Sequence of chain 1.V:
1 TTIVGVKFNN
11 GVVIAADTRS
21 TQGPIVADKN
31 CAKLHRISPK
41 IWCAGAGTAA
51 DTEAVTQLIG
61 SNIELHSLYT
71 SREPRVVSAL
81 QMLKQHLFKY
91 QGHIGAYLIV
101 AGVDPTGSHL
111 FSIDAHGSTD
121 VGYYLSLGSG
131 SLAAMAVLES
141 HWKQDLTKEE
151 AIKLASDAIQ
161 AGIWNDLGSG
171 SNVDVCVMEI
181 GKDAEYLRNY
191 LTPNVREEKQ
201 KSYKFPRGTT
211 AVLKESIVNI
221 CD

Sequence of chain 1.W:
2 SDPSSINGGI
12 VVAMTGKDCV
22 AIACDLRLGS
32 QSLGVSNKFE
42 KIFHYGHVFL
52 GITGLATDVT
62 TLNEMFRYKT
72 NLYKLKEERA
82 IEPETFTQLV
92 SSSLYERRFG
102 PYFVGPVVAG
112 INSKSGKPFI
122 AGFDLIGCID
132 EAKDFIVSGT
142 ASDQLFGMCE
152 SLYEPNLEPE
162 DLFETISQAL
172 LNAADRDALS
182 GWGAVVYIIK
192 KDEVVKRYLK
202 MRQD

The protein below binds the small molecule below.
Small molecule (SMILES): CC(=O)N[C@@H](CC(C)C)C(=O)N[C@@H](C)C(=O)N[C@@H](CCC(=O)O)[C@@H](O)[C@H](C)CO

Binding-site contacts:
Ligand atom CB contacts residue GLY47 of chain 1.V at 3.7 Å.
Ligand atom CG contacts residue THR1 of chain 1.V at 3.7 Å.
Ligand atom CD2 contacts residue ALA27 of chain 1.V at 3.5 Å (hydrophobic).
Ligand atom O contacts residue ALA49 of chain 1.V at 3.1 Å (h-bond).
Ligand atom C contacts residue GLN22 of chain 1.V at 3.7 Å.
Ligand atom O contacts residue THR21 of chain 1.V at 3.6 Å.
Ligand atom CB contacts residue THR1 of chain 1.V at 2.7 Å.
Ligand atom O contacts residue THR1 of chain 1.V at 3.6 Å.
Ligand atom N contacts residue THR1 of chain 1.V at 3.6 Å.
Ligand atom C contacts residue THR21 of chain 1.V at 3.7 Å.
Ligand atom N contacts residue THR21 of chain 1.V at 2.9 Å (h-bond).
Ligand atom C2 contacts residue THR1 of chain 1.V at 1.5 Å.
Ligand atom OE2 contacts residue ALA49 of chain 1.V at 3.5 Å.
Ligand atom C3 contacts residue ARG19 of chain 1.V at 3.4 Å.
Ligand atom CG contacts residue ASP125 of chain 1.W at 3.6 Å.
Ligand atom CA contacts residue GLY47 of chain 1.V at 3.5 Å.
Ligand atom O contacts residue SER20 of chain 1.V at 3.1 Å (h-bond).
Ligand atom O contacts residue MES1 of chain 1.TA at 3.6 Å (h-bond).
Ligand atom N contacts residue GLY47 of chain 1.V at 3.1 Å (h-bond).
Ligand atom C3 contacts residue THR1 of chain 1.V at 2.5 Å.
Ligand atom O contacts residue THR1 of chain 1.V at 2.1 Å (h-bond).
Ligand atom C1 contacts residue THR1 of chain 1.V at 2.4 Å.
Ligand atom CA contacts residue THR1 of chain 1.V at 2.4 Å.
Ligand atom C2 contacts residue GLY168 of chain 1.V at 3.6 Å.
Ligand atom CD2 contacts residue GLN22 of chain 1.V at 3.7 Å.
Ligand atom C contacts residue ASP125 of chain 1.W at 3.5 Å.
Ligand atom OE1 contacts residue ALA49 of chain 1.V at 3.7 Å.
Ligand atom CA contacts residue THR21 of chain 1.V at 3.6 Å.
Ligand atom C3 contacts residue GLY168 of chain 1.V at 2.8 Å.
Ligand atom C contacts residue GLY47 of chain 1.V at 3.7 Å.
Ligand atom CH3 contacts residue ASP125 of chain 1.W at 3.2 Å.
Ligand atom O contacts residue MES1 of chain 1.TA at 3.3 Å (h-bond).
Ligand atom C1 contacts residue MES1 of chain 1.TA at 3.4 Å.
Ligand atom O contacts residue THR21 of chain 1.V at 3.0 Å (h-bond).
Ligand atom O contacts residue GLN22 of chain 1.V at 3.7 Å.
Ligand atom CG contacts residue LYS33 of chain 1.V at 3.7 Å.
Ligand atom C contacts residue THR1 of chain 1.V at 1.4 Å.
Ligand atom O contacts residue GLY47 of chain 1.V at 3.2 Å (h-bond).
Ligand atom OE2 contacts residue THR52 of chain 1.V at 3.4 Å (h-bond).
Ligand atom N contacts residue ASP125 of chain 1.W at 2.9 Å (salt-bridge).